Sequence of chain 1.C:
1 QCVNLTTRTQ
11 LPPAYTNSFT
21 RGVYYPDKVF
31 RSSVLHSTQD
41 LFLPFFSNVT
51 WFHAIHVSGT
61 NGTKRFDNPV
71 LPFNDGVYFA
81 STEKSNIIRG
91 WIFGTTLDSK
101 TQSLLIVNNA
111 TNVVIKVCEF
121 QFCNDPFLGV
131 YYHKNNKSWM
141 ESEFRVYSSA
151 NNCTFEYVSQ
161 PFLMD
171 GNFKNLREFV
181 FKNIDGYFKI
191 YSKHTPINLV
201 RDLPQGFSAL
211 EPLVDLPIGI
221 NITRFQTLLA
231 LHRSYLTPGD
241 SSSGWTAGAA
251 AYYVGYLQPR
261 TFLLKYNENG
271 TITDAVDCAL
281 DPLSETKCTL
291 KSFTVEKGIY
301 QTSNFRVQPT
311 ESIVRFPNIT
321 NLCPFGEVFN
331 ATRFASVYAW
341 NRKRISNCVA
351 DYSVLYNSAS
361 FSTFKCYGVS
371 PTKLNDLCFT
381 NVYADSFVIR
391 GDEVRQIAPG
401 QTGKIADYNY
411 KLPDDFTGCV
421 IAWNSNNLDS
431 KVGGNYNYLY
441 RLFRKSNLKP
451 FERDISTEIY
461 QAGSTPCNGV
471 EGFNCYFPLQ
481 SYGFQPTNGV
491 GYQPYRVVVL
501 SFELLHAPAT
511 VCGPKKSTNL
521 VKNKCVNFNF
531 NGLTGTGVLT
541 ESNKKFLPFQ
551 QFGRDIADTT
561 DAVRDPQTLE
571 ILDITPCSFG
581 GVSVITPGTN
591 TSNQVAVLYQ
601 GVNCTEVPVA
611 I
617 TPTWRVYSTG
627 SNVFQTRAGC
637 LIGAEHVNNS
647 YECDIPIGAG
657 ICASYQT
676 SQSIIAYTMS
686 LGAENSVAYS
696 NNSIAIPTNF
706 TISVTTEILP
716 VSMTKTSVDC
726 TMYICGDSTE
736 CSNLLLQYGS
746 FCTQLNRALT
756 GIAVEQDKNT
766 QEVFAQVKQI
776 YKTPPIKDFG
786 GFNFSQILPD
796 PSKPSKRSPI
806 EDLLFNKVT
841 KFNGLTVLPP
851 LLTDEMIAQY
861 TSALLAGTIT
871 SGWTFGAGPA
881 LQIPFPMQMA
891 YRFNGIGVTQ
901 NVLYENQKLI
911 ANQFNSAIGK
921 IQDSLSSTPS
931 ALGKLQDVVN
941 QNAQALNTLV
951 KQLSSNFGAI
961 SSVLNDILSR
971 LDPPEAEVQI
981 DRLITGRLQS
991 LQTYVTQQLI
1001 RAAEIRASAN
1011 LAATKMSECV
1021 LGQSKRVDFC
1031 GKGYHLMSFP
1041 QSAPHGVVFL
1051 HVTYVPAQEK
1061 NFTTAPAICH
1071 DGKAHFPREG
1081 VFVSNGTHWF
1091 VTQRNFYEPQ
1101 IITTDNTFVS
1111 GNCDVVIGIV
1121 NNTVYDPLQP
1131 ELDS

This small molecule binds to this protein.
Small molecule (SMILES): CC(=O)N[C@@H]1[C@@H](O)[C@H](O)[C@@H](CO)O[C@H]1O

Binding-site contacts:
Ligand atom C8 contacts residue ASN696 of chain 1.B at 4.4 Å.
Ligand atom C7 contacts residue ASN696 of chain 1.B at 3.2 Å.
Ligand atom C5 contacts residue ASN696 of chain 1.B at 3.7 Å.
Ligand atom C4 contacts residue ASN696 of chain 1.B at 4.2 Å.
Ligand atom C3 contacts residue ASN696 of chain 1.B at 3.8 Å.
Ligand atom O5 contacts residue ASP783 of chain 1.C at 4.1 Å.
Ligand atom C2 contacts residue ASN696 of chain 1.B at 2.5 Å.
Ligand atom C1 contacts residue ASN696 of chain 1.B at 1.4 Å.
Ligand atom O7 contacts residue ASN696 of chain 1.B at 3.2 Å (h-bond).
Ligand atom C8 contacts residue GLY1118 of chain 1.B at 3.8 Å.
Ligand atom O5 contacts residue ASN696 of chain 1.B at 2.4 Å (h-bond).
Ligand atom N2 contacts residue ASN696 of chain 1.B at 2.9 Å (h-bond).

Sequence of chain 1.B:
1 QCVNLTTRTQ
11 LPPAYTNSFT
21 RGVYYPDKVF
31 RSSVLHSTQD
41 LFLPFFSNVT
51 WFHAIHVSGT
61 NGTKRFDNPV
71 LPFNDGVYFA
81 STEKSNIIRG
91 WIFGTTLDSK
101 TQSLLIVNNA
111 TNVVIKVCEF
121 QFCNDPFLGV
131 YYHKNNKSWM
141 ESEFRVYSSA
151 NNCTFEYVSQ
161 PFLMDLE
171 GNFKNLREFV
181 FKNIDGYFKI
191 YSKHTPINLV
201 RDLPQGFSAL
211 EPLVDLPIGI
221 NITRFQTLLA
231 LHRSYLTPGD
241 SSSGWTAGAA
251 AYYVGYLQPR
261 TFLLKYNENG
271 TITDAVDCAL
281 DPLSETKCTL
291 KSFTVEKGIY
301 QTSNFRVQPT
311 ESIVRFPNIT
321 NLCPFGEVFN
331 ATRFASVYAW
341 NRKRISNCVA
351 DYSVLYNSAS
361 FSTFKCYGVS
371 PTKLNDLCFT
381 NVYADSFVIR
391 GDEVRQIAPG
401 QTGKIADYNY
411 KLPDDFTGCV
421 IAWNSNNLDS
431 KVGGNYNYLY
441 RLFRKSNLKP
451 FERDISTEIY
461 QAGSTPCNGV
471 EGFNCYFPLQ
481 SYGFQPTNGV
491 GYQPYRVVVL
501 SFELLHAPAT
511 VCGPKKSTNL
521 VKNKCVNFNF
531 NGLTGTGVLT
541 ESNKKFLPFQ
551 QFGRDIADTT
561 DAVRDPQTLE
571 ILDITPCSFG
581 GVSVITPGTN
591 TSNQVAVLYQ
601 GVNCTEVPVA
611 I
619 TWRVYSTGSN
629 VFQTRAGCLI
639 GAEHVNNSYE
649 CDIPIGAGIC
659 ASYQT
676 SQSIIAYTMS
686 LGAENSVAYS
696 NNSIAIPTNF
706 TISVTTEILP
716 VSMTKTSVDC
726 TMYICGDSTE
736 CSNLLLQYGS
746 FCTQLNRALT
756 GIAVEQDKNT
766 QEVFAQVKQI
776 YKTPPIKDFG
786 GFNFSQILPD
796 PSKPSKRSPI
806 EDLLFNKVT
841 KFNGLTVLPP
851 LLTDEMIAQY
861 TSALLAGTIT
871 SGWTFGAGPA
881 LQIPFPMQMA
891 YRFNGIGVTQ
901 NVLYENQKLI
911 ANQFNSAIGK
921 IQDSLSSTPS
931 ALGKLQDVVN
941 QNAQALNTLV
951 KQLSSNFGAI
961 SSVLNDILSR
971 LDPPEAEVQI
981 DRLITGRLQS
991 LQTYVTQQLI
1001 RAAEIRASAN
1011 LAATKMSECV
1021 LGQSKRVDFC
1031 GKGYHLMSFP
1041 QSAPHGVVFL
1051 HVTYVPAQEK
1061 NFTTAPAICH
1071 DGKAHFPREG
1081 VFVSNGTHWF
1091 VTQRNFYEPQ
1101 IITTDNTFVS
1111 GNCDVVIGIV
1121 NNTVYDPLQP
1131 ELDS